Sequence of chain 1.C:
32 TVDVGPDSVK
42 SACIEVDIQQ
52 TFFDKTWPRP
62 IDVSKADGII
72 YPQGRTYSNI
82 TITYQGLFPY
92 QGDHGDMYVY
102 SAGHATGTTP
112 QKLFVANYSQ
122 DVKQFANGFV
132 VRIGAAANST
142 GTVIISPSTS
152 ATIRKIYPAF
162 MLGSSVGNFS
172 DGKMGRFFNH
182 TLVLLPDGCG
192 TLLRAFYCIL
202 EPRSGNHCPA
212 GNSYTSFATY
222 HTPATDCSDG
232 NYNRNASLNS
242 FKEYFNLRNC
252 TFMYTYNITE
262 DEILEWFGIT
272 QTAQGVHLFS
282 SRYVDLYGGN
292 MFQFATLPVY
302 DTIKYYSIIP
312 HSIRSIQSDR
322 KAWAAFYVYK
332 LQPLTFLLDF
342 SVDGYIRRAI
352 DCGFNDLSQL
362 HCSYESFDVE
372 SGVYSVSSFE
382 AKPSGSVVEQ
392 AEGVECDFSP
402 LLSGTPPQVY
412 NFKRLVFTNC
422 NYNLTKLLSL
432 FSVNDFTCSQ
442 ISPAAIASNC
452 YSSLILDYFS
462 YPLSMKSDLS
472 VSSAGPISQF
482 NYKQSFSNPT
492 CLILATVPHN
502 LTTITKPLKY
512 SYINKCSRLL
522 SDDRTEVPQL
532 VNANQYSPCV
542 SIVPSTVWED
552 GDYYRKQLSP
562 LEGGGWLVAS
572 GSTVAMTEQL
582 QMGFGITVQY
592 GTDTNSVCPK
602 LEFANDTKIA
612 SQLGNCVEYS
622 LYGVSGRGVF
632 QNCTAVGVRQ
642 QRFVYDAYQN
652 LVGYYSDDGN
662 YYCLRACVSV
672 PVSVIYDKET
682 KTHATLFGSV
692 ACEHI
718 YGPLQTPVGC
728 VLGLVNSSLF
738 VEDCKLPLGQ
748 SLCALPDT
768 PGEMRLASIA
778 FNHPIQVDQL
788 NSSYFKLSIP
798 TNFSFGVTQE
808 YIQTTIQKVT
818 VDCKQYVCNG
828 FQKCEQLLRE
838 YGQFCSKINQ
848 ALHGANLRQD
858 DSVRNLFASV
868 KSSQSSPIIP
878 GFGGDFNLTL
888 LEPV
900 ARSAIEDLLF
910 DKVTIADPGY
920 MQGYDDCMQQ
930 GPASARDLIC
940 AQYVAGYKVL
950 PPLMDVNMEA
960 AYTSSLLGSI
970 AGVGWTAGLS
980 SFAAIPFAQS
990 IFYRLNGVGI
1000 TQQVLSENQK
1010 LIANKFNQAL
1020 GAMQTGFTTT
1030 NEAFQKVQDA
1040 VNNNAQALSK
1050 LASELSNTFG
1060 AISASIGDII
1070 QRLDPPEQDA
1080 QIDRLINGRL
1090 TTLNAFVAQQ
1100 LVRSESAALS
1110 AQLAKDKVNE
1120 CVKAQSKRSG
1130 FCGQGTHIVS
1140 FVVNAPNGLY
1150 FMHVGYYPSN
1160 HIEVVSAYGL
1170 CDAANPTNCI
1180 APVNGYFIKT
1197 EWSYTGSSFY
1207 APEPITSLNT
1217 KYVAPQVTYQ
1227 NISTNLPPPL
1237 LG

Sequence of chain 1.A:
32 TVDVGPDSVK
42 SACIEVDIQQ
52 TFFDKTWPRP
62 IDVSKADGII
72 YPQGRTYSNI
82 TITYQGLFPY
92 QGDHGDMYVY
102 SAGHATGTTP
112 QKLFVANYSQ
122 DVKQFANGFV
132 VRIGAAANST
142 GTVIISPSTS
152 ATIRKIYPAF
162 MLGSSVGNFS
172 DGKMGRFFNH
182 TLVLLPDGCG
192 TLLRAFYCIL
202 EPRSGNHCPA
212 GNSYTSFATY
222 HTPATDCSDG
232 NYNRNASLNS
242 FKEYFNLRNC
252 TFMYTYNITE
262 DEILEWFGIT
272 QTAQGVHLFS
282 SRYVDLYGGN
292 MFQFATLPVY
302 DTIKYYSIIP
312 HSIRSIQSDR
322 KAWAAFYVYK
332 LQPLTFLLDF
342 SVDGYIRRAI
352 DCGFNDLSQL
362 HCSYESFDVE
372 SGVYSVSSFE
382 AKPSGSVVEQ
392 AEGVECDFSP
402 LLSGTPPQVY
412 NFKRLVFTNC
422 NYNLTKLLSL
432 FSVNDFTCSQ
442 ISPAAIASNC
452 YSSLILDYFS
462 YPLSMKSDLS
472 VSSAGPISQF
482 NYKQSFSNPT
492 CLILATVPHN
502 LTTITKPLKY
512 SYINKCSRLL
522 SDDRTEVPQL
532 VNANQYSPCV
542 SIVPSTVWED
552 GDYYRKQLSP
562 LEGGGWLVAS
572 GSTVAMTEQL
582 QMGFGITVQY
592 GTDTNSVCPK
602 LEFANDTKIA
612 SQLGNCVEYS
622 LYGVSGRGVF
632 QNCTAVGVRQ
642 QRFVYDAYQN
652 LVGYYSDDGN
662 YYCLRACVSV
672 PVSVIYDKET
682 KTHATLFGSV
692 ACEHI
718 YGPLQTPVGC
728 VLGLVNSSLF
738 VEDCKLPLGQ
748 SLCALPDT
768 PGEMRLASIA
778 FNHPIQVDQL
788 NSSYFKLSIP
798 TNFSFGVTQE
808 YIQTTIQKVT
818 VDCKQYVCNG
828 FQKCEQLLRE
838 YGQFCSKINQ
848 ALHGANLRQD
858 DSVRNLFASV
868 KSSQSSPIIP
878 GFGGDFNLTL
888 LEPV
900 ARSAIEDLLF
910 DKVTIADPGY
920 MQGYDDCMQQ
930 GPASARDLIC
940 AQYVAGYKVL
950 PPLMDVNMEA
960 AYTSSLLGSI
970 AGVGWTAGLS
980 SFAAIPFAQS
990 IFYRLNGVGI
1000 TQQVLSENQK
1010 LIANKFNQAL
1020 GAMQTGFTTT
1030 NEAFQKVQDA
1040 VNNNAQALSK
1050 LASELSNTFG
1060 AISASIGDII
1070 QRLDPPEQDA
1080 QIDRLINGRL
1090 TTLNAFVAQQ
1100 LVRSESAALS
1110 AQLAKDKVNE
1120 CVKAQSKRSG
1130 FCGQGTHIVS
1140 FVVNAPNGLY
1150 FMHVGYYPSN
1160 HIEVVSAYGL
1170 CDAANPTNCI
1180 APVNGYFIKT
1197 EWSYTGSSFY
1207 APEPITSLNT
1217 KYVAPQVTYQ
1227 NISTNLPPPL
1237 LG

Binding-site contacts:
Ligand atom O3 contacts residue GLU527 of chain 1.C at 4.2 Å.
Ligand atom C1 contacts residue ASN424 of chain 1.A at 1.5 Å.
Ligand atom C1 contacts residue THR426 of chain 1.A at 4.2 Å.
Ligand atom C4 contacts residue TRP567 of chain 1.C at 3.5 Å (hydrophobic).
Ligand atom O3 contacts residue ASP524 of chain 1.C at 3.3 Å (salt-bridge).
Ligand atom C6 contacts residue TRP567 of chain 1.C at 3.7 Å (hydrophobic).
Ligand atom C3 contacts residue ASN424 of chain 1.A at 3.8 Å.
Ligand atom O5 contacts residue THR426 of chain 1.A at 4.0 Å.
Ligand atom C6 contacts residue LYS427 of chain 1.A at 4.2 Å.
Ligand atom O6 contacts residue VAL569 of chain 1.C at 4.2 Å.
Ligand atom C7 contacts residue LYS601 of chain 1.A at 4.2 Å.
Ligand atom C2 contacts residue ASN424 of chain 1.A at 2.5 Å.
Ligand atom C5 contacts residue ASN424 of chain 1.A at 3.7 Å.
Ligand atom C3 contacts residue ASP524 of chain 1.C at 3.6 Å.
Ligand atom O5 contacts residue ASN424 of chain 1.A at 2.4 Å (h-bond).
Ligand atom N2 contacts residue ASN424 of chain 1.A at 2.9 Å (h-bond).
Ligand atom C6 contacts residue THR426 of chain 1.A at 4.0 Å.
Ligand atom O4 contacts residue TRP567 of chain 1.C at 3.1 Å.
Ligand atom O7 contacts residue ASN424 of chain 1.A at 3.9 Å.
Ligand atom O4 contacts residue LEU520 of chain 1.C at 3.6 Å.
Ligand atom O4 contacts residue LYS516 of chain 1.C at 4.1 Å.
Ligand atom C5 contacts residue TYR554 of chain 1.C at 4.0 Å (hydrophobic).
Ligand atom O7 contacts residue LYS601 of chain 1.A at 3.7 Å.
Ligand atom O4 contacts residue ASP524 of chain 1.C at 3.2 Å (salt-bridge).
Ligand atom C8 contacts residue SER430 of chain 1.A at 4.2 Å.
Ligand atom C4 contacts residue ARG556 of chain 1.C at 4.2 Å.
Ligand atom C5 contacts residue THR426 of chain 1.A at 3.8 Å.
Ligand atom C7 contacts residue LYS516 of chain 1.C at 4.2 Å.
Ligand atom O6 contacts residue TYR554 of chain 1.C at 4.2 Å.
Ligand atom O6 contacts residue LYS427 of chain 1.A at 3.6 Å.
Ligand atom O6 contacts residue ARG556 of chain 1.C at 3.1 Å (salt-bridge).
Ligand atom O4 contacts residue ARG556 of chain 1.C at 2.9 Å (salt-bridge).
Ligand atom C8 contacts residue LYS601 of chain 1.A at 3.6 Å.
Ligand atom C6 contacts residue TYR554 of chain 1.C at 3.8 Å (hydrophobic).
Ligand atom O7 contacts residue LYS516 of chain 1.C at 3.0 Å (salt-bridge).
Ligand atom O4 contacts residue TYR554 of chain 1.C at 4.1 Å.
Ligand atom C7 contacts residue ASN424 of chain 1.A at 3.6 Å.
Ligand atom C6 contacts residue LEU520 of chain 1.C at 4.2 Å (hydrophobic).
Ligand atom O5 contacts residue LYS427 of chain 1.A at 3.7 Å.
Ligand atom C6 contacts residue ARG556 of chain 1.C at 3.9 Å.

This protein binds this small molecule.
Small molecule (SMILES): CC(=O)N[C@H]1[C@H](O[C@H]2[C@H](O)[C@@H](NC(C)=O)CO[C@@H]2CO)O[C@H](CO)[C@@H](O[C@@H]2O[C@H](CO[C@H]3O[C@H](CO)[C@@H](O)[C@H](O)[C@@H]3O[C@H]3O[C@H](CO)[C@@H](O)[C@H](O)[C@@H]3O)[C@@H](O)[C@H](O[C@H]3O[C@H](CO)[C@@H](O)[C@H](O)[C@@H]3O[C@H]3O[C@H](CO)[C@@H](O)[C@H](O)[C@@H]3O)[C@@H]2O)[C@@H]1O